Binding-site contacts:
Ligand atom C05 contacts residue TYR190 of chain 1.A at 3.6 Å (hydrophobic).
Ligand atom N06 contacts residue PHE229 of chain 1.A at 3.1 Å.
Ligand atom C08 contacts residue TYR190 of chain 1.A at 3.4 Å (hydrophobic).
Ligand atom C22 contacts residue PRO238 of chain 1.A at 3.8 Å (hydrophobic).
Ligand atom C20 contacts residue HIS237 of chain 1.A at 3.6 Å.
Ligand atom C10 contacts residue TYR183 of chain 1.A at 3.6 Å (hydrophobic).
Ligand atom N33 contacts residue LEU102 of chain 1.A at 3.6 Å.
Ligand atom C05 contacts residue LEU236 of chain 1.A at 3.4 Å (hydrophobic).
Ligand atom O28 contacts residue SER107 of chain 1.A at 3.8 Å.
Ligand atom C02 contacts residue TYR183 of chain 1.A at 3.7 Å (hydrophobic).
Ligand atom C01 contacts residue TYR183 of chain 1.A at 3.8 Å (hydrophobic).
Ligand atom C22 contacts residue VAL108 of chain 1.A at 3.8 Å (hydrophobic).
Ligand atom N06 contacts residue TYR190 of chain 1.A at 3.5 Å.
Ligand atom C35 contacts residue GLU138 of chain 1.B at 3.7 Å.
Ligand atom C23 contacts residue LYS105 of chain 1.A at 3.7 Å.
Ligand atom O28 contacts residue VAL108 of chain 1.A at 3.2 Å (h-bond).
Ligand atom C07 contacts residue TYR190 of chain 1.A at 3.4 Å (hydrophobic).
Ligand atom O11 contacts residue TYR183 of chain 1.A at 3.1 Å.
Ligand atom C38 contacts residue VAL181 of chain 1.A at 3.8 Å (hydrophobic).
Ligand atom N26 contacts residue LYS106 of chain 1.A at 3.3 Å (salt-bridge).
Ligand atom C18 contacts residue TYR320 of chain 1.A at 3.3 Å (hydrophobic).
Ligand atom C34 contacts residue VAL181 of chain 1.A at 3.7 Å (hydrophobic).
Ligand atom C05 contacts residue PHE229 of chain 1.A at 3.7 Å (hydrophobic).
Ligand atom C30 contacts residue PHE229 of chain 1.A at 3.5 Å (hydrophobic).
Ligand atom C23 contacts residue VAL108 of chain 1.A at 3.8 Å (hydrophobic).
Ligand atom N06 contacts residue TRP231 of chain 1.A at 3.6 Å.
Ligand atom N06 contacts residue LEU236 of chain 1.A at 3.5 Å.
Ligand atom N15 contacts residue LEU102 of chain 1.A at 3.7 Å.
Ligand atom C31 contacts residue VAL108 of chain 1.A at 3.8 Å (hydrophobic).
Ligand atom C34 contacts residue LEU102 of chain 1.A at 3.8 Å (hydrophobic).
Ligand atom C03 contacts residue LEU236 of chain 1.A at 3.6 Å (hydrophobic).
Ligand atom C17 contacts residue LYS103 of chain 1.A at 3.5 Å.
Ligand atom C09 contacts residue TYR190 of chain 1.A at 3.0 Å (hydrophobic).
Ligand atom C01 contacts residue PRO97 of chain 1.A at 3.6 Å (hydrophobic).
Ligand atom C35 contacts residue VAL181 of chain 1.A at 3.7 Å (hydrophobic).
Ligand atom C14 contacts residue LEU102 of chain 1.A at 3.7 Å (hydrophobic).
Ligand atom N15 contacts residue LYS103 of chain 1.A at 3.1 Å (salt-bridge).
Ligand atom C04 contacts residue LEU236 of chain 1.A at 3.6 Å (hydrophobic).
Ligand atom C36 contacts residue GLU138 of chain 1.B at 3.6 Å.
Ligand atom C36 contacts residue VAL181 of chain 1.A at 3.7 Å (hydrophobic).

Sequence of chain 1.B:
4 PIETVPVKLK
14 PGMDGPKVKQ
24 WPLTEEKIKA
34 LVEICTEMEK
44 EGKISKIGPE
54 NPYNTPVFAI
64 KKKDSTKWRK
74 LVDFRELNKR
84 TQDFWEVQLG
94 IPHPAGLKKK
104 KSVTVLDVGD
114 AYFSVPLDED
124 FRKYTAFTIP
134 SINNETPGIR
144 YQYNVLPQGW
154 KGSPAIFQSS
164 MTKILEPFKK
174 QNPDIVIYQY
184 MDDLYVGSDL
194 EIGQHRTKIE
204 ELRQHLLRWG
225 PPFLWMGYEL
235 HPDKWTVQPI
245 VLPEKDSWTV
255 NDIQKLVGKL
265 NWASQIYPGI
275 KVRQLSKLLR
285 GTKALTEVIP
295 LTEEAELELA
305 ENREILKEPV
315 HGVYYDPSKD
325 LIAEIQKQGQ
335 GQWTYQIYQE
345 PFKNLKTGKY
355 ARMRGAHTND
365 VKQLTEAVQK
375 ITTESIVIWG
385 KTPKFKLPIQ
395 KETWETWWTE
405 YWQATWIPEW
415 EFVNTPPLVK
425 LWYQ

A protein and the small-molecule ligand that binds it are described below.
Small molecule (SMILES): Cc1cc(C#N)cc(C)c1Oc1nc(NC2CCN(Cc3ccc(S(N)(=O)=O)cc3)CC2)nc2ccsc12

Sequence of chain 1.A:
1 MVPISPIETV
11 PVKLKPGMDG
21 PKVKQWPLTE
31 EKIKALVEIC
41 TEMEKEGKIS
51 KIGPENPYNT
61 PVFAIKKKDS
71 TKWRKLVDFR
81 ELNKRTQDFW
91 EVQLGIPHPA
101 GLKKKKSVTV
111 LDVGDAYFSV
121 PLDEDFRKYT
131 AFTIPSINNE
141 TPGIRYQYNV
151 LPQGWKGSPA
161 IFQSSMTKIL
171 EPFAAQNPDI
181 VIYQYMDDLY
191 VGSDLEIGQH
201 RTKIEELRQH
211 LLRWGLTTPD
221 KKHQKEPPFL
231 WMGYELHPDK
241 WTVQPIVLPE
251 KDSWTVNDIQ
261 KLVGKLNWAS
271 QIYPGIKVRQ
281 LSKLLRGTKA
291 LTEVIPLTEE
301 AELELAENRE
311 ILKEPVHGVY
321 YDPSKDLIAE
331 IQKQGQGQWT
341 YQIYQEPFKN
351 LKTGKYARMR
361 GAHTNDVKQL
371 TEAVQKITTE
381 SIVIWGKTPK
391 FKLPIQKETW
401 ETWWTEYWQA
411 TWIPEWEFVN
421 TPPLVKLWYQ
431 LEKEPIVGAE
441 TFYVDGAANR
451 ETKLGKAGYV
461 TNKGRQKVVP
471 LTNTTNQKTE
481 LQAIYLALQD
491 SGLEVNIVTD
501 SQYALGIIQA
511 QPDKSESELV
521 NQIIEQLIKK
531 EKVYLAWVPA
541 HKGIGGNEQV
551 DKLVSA